This small molecule binds to this protein.
Small molecule (SMILES): CC(=O)N[C@@H]1[C@@H](O)[C@H](O)[C@@H](CO)O[C@H]1O

Binding-site contacts:
Ligand atom N2 contacts residue PHE216 of chain 1.B at 3.2 Å (h-bond).
Ligand atom C3 contacts residue ASN218 of chain 1.B at 3.8 Å.
Ligand atom C7 contacts residue ASN218 of chain 1.B at 3.5 Å.
Ligand atom C2 contacts residue PHE216 of chain 1.B at 4.3 Å (hydrophobic).
Ligand atom C1 contacts residue ASN218 of chain 1.B at 1.4 Å.
Ligand atom O7 contacts residue PHE216 of chain 1.B at 3.4 Å (h-bond).
Ligand atom O7 contacts residue PHE217 of chain 1.B at 4.0 Å.
Ligand atom O7 contacts residue ASN218 of chain 1.B at 4.3 Å.
Ligand atom C1 contacts residue PHE216 of chain 1.B at 4.2 Å (hydrophobic).
Ligand atom C8 contacts residue ASN218 of chain 1.B at 3.6 Å.
Ligand atom C4 contacts residue ASN218 of chain 1.B at 4.2 Å.
Ligand atom N2 contacts residue ASN218 of chain 1.B at 2.9 Å (h-bond).
Ligand atom O5 contacts residue ASN218 of chain 1.B at 2.4 Å (h-bond).
Ligand atom C7 contacts residue PHE216 of chain 1.B at 3.7 Å (hydrophobic).
Ligand atom C5 contacts residue ASN218 of chain 1.B at 3.7 Å.
Ligand atom O6 contacts residue ASN218 of chain 1.B at 4.1 Å.
Ligand atom C2 contacts residue ASN218 of chain 1.B at 2.5 Å.
Ligand atom C8 contacts residue SER512 of chain 1.B at 3.4 Å.

Sequence of chain 1.B:
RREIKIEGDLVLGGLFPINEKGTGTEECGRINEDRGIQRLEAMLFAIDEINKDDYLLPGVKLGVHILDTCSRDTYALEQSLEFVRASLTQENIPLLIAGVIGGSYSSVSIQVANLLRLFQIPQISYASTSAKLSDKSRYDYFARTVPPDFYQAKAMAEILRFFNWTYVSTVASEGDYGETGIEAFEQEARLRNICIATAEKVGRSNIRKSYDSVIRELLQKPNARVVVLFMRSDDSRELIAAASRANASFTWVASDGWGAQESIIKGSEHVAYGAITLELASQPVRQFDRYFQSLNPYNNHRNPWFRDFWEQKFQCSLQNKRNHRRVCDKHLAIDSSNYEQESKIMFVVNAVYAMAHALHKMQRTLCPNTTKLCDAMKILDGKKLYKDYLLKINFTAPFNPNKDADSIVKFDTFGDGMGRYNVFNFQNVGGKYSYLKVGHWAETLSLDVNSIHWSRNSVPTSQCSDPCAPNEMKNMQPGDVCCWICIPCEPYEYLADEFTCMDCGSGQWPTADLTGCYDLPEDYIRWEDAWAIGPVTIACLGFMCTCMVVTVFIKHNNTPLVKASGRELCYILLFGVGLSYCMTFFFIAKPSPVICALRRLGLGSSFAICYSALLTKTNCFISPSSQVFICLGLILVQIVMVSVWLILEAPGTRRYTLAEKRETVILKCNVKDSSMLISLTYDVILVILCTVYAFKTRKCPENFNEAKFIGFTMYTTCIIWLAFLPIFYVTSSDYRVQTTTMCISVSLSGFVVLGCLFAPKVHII